The protein below binds the small molecule below.
Small molecule (SMILES): CC[C@H](C)C(=O)O

Binding-site contacts:
Ligand atom C3 contacts residue SER34 of chain 2.A at 3.6 Å.
Ligand atom C5 contacts residue SER34 of chain 2.A at 3.4 Å.
Ligand atom O2 contacts residue GLY33 of chain 2.A at 3.8 Å.
Ligand atom C1 contacts residue PHE104 of chain 2.A at 4.0 Å (hydrophobic).
Ligand atom O1 contacts residue PHE159 of chain 2.A at 4.3 Å.
Ligand atom C1 contacts residue ALA103 of chain 2.A at 4.4 Å (hydrophobic).
Ligand atom C4 contacts residue TRP143 of chain 2.A at 3.6 Å (hydrophobic).
Ligand atom C4 contacts residue LEU139 of chain 2.A at 4.5 Å (hydrophobic).
Ligand atom C4 contacts residue VAL142 of chain 2.A at 3.7 Å (hydrophobic).
Ligand atom C4 contacts residue VAL226 of chain 2.A at 3.9 Å (hydrophobic).
Ligand atom C2 contacts residue TRP143 of chain 2.A at 3.5 Å (hydrophobic).
Ligand atom C4 contacts residue SER34 of chain 2.A at 3.6 Å.
Ligand atom C1 contacts residue ALA129 of chain 2.A at 4.2 Å (hydrophobic).
Ligand atom C5 contacts residue HIS252 of chain 2.A at 3.7 Å.
Ligand atom C3 contacts residue ALA103 of chain 2.A at 4.4 Å (hydrophobic).
Ligand atom C1 contacts residue LEU139 of chain 2.A at 4.1 Å (hydrophobic).
Ligand atom C5 contacts residue ALA103 of chain 2.A at 3.4 Å (hydrophobic).
Ligand atom O2 contacts residue SER34 of chain 2.A at 2.7 Å (h-bond).
Ligand atom C1 contacts residue TRP143 of chain 2.A at 4.2 Å (hydrophobic).
Ligand atom O2 contacts residue PHE104 of chain 2.A at 3.1 Å.
Ligand atom C2 contacts residue LEU139 of chain 2.A at 4.0 Å (hydrophobic).
Ligand atom O1 contacts residue HIS252 of chain 2.A at 2.6 Å (h-bond).
Ligand atom C5 contacts residue PHE104 of chain 2.A at 4.0 Å (hydrophobic).
Ligand atom O1 contacts residue ALA103 of chain 2.A at 3.1 Å.
Ligand atom C2 contacts residue SER34 of chain 2.A at 3.4 Å.
Ligand atom C3 contacts residue HIS252 of chain 2.A at 4.2 Å.
Ligand atom C3 contacts residue VAL226 of chain 2.A at 3.8 Å (hydrophobic).
Ligand atom C3 contacts residue TRP143 of chain 2.A at 4.3 Å (hydrophobic).
Ligand atom O1 contacts residue SER34 of chain 2.A at 3.7 Å.
Ligand atom O2 contacts residue ALA103 of chain 2.A at 3.4 Å.
Ligand atom C1 contacts residue VAL227 of chain 2.A at 4.2 Å (hydrophobic).

Sequence of chain 2.A:
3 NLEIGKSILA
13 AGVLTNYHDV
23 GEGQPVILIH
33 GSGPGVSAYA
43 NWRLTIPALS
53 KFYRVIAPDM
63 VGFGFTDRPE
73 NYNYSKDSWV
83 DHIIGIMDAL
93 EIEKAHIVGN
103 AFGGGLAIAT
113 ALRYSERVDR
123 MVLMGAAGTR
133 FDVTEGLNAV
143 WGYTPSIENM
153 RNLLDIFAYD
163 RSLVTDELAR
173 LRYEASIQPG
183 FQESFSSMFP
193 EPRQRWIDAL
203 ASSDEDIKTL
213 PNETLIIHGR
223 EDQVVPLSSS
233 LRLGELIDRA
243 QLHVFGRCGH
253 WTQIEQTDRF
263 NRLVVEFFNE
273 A